Binding-site contacts:
Ligand atom PA contacts residue MN1 of chain 1.D at 3.5 Å.
Ligand atom O1B contacts residue XYS2 of chain 1.C at 2.7 Å (h-bond).
Ligand atom O2D contacts residue MET17 of chain 1.A at 2.7 Å (h-bond).
Ligand atom C2' contacts residue GLN244 of chain 1.A at 3.6 Å.
Ligand atom C4 contacts residue THR19 of chain 1.A at 3.6 Å.
Ligand atom O3D contacts residue LEU140 of chain 1.A at 2.9 Å (h-bond).
Ligand atom PB contacts residue MN1 of chain 1.D at 3.2 Å.
Ligand atom O3' contacts residue LEU241 of chain 1.A at 3.0 Å (h-bond).
Ligand atom N3 contacts residue LEU27 of chain 1.A at 3.5 Å.
Ligand atom O2B contacts residue ASN298 of chain 1.A at 3.3 Å.
Ligand atom O2B contacts residue MN1 of chain 1.D at 1.8 Å.
Ligand atom O2A contacts residue ASP141 of chain 1.A at 3.0 Å (salt-bridge).
Ligand atom O3D contacts residue ASP139 of chain 1.A at 3.2 Å.
Ligand atom O2 contacts residue THR19 of chain 1.A at 2.9 Å (h-bond).
Ligand atom C2' contacts residue XYS2 of chain 1.C at 3.4 Å.
Ligand atom O2' contacts residue XYS2 of chain 1.C at 2.8 Å (h-bond).
Ligand atom O2B contacts residue ASP141 of chain 1.A at 3.1 Å (salt-bridge).
Ligand atom O3' contacts residue GLN244 of chain 1.A at 3.6 Å.
Ligand atom O2 contacts residue PHE18 of chain 1.A at 3.2 Å.
Ligand atom O3D contacts residue ASP141 of chain 1.A at 3.4 Å (salt-bridge).
Ligand atom C2 contacts residue THR19 of chain 1.A at 3.5 Å.
Ligand atom O2' contacts residue GLN244 of chain 1.A at 2.5 Å (h-bond).
Ligand atom O2A contacts residue MN1 of chain 1.D at 2.2 Å.
Ligand atom O4 contacts residue THR19 of chain 1.A at 3.6 Å (h-bond).
Ligand atom O3B contacts residue XYS2 of chain 1.C at 3.5 Å (h-bond).
Ligand atom O2 contacts residue MET17 of chain 1.A at 3.2 Å (h-bond).
Ligand atom N3 contacts residue THR19 of chain 1.A at 2.8 Å (h-bond).
Ligand atom C1D contacts residue MET17 of chain 1.A at 3.6 Å (hydrophobic).
Ligand atom O2B contacts residue ASP139 of chain 1.A at 3.2 Å (salt-bridge).
Ligand atom C2D contacts residue MET17 of chain 1.A at 3.5 Å (hydrophobic).
Ligand atom O2D contacts residue LEU140 of chain 1.A at 3.3 Å (h-bond).
Ligand atom O1B contacts residue CYS299 of chain 1.A at 3.0 Å (h-bond).
Ligand atom O2A contacts residue ASP139 of chain 1.A at 3.2 Å (salt-bridge).
Ligand atom C1' contacts residue XYS2 of chain 1.C at 3.2 Å.
Ligand atom O5' contacts residue LEU241 of chain 1.A at 3.7 Å.
Ligand atom O3' contacts residue SER203 of chain 1.A at 2.9 Å (h-bond).
Ligand atom C3' contacts residue SER203 of chain 1.A at 3.7 Å.
Ligand atom O2B contacts residue HIS296 of chain 1.A at 3.0 Å (h-bond).
Ligand atom O3A contacts residue MN1 of chain 1.D at 3.8 Å.
Ligand atom O1B contacts residue ASN298 of chain 1.A at 3.5 Å.

Sequence of chain 1.A:
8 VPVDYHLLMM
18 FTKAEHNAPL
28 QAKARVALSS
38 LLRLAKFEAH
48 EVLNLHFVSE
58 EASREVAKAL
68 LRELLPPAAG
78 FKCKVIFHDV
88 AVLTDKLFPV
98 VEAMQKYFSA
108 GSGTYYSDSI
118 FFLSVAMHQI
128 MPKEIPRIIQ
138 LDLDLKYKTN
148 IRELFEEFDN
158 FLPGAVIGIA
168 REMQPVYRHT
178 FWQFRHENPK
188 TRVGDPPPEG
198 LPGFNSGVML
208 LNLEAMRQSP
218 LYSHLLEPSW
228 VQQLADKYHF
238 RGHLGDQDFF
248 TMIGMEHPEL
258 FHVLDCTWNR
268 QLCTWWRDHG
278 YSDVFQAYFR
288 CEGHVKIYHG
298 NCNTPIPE

A protein and the small-molecule ligand that binds it are described below.
Small molecule (SMILES): O=c1ccn([C@@H]2O[C@H](CO[P](=O)(O)O[P](=O)(O)O[C@H]3OC[C@@H](O)[C@H](O)[C@H]3O)[C@@H](O)[C@H]2O)c(=O)[nH]1